Binding-site contacts:
Ligand atom O6 contacts residue THR156 of chain 1.B at 3.1 Å (h-bond).
Ligand atom C5 contacts residue ASN154 of chain 1.B at 3.2 Å.
Ligand atom O5 contacts residue ASN154 of chain 1.B at 2.2 Å (h-bond).
Ligand atom C1 contacts residue GLU150 of chain 1.B at 4.2 Å.
Ligand atom O6 contacts residue ASN154 of chain 1.B at 4.0 Å.
Ligand atom C5 contacts residue THR156 of chain 1.B at 4.0 Å.
Ligand atom C6 contacts residue ASN154 of chain 1.B at 4.2 Å.
Ligand atom C1 contacts residue ASN154 of chain 1.B at 1.4 Å.
Ligand atom C2 contacts residue ASN154 of chain 1.B at 2.9 Å.
Ligand atom C1 contacts residue THR156 of chain 1.B at 4.1 Å.
Ligand atom N2 contacts residue GLU150 of chain 1.B at 3.4 Å (salt-bridge).
Ligand atom N2 contacts residue ASN154 of chain 1.B at 3.5 Å (h-bond).
Ligand atom C4 contacts residue ASN154 of chain 1.B at 4.1 Å.
Ligand atom O7 contacts residue GLU150 of chain 1.B at 3.8 Å.
Ligand atom C7 contacts residue GLU150 of chain 1.B at 3.3 Å.
Ligand atom O5 contacts residue THR156 of chain 1.B at 3.8 Å.
Ligand atom C6 contacts residue THR156 of chain 1.B at 4.1 Å.
Ligand atom C2 contacts residue GLU150 of chain 1.B at 4.1 Å.
Ligand atom C8 contacts residue GLU150 of chain 1.B at 3.4 Å.
Ligand atom C3 contacts residue ASN154 of chain 1.B at 3.9 Å.

The protein below binds the small molecule below.
Small molecule (SMILES): CC(=O)N[C@@H]1[C@@H](O)[C@H](O)[C@@H](CO)O[C@H]1O

Sequence of chain 1.B:
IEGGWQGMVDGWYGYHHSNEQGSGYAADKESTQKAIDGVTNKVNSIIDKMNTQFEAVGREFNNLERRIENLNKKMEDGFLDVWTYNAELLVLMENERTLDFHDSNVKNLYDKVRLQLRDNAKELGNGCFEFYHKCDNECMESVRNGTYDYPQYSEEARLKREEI